Binding-site contacts:
Ligand atom C7 contacts residue GLN577 of chain 1.B at 2.7 Å.
Ligand atom C5 contacts residue ASN328 of chain 1.B at 3.3 Å.
Ligand atom C7 contacts residue ASN328 of chain 1.B at 3.7 Å.
Ligand atom O7 contacts residue GLN577 of chain 1.B at 3.0 Å (h-bond).
Ligand atom C4 contacts residue ASN328 of chain 1.B at 3.8 Å.
Ligand atom C8 contacts residue GLN577 of chain 1.B at 2.2 Å.
Ligand atom C3 contacts residue ASN328 of chain 1.B at 3.5 Å.
Ligand atom N2 contacts residue ASN328 of chain 1.B at 2.9 Å (h-bond).
Ligand atom O6 contacts residue ASN328 of chain 1.B at 4.1 Å.
Ligand atom O5 contacts residue ASN328 of chain 1.B at 2.0 Å (h-bond).
Ligand atom O7 contacts residue ASN328 of chain 1.B at 4.0 Å.
Ligand atom C1 contacts residue ASN328 of chain 1.B at 1.4 Å.
Ligand atom C6 contacts residue ASN328 of chain 1.B at 4.3 Å.
Ligand atom C8 contacts residue THR578 of chain 1.B at 3.1 Å.
Ligand atom N2 contacts residue GLN577 of chain 1.B at 3.6 Å (h-bond).
Ligand atom C2 contacts residue ASN328 of chain 1.B at 2.2 Å.

This small molecule binds to this protein.
Small molecule (SMILES): CC(=O)N[C@@H]1[C@@H](O)[C@H](O)[C@@H](CO)O[C@H]1O

Sequence of chain 1.B:
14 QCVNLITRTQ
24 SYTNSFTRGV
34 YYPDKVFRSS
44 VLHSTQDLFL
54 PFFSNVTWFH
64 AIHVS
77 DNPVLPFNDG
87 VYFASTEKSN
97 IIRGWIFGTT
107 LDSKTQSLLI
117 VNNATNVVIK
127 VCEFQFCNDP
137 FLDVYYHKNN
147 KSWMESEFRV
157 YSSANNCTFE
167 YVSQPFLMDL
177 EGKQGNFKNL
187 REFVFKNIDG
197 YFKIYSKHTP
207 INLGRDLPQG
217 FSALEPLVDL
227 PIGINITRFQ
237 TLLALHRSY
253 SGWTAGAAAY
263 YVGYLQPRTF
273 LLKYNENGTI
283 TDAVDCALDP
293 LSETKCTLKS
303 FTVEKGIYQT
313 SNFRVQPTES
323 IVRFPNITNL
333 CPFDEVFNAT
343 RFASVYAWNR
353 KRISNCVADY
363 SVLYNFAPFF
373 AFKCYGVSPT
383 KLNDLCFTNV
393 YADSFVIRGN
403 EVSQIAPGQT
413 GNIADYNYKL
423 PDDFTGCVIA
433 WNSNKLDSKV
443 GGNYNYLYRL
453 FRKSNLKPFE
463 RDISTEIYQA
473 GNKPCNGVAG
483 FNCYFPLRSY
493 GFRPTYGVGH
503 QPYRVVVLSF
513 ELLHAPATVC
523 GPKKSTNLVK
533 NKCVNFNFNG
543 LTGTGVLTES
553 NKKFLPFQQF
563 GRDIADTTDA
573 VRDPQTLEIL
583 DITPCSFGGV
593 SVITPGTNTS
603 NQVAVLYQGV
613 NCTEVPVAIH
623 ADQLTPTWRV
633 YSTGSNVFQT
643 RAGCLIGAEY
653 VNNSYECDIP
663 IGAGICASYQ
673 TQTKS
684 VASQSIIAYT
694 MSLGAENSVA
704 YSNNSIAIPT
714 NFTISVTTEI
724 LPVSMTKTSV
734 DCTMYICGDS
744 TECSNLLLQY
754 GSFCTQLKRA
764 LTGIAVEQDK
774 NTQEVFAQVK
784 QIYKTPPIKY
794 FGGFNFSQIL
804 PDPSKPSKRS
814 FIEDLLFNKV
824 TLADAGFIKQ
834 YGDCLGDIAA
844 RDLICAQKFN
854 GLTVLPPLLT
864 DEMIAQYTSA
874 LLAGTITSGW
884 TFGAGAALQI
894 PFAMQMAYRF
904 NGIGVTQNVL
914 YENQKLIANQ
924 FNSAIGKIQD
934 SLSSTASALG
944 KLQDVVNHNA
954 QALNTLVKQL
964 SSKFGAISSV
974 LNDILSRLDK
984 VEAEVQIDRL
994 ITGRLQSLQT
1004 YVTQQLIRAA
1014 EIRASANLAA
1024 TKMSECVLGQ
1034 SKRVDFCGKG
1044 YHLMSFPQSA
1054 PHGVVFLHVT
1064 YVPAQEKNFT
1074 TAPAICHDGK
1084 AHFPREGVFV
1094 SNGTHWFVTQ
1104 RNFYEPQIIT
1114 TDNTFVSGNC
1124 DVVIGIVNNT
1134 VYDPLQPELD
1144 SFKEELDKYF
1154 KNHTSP